Sequence of chain 1.B:
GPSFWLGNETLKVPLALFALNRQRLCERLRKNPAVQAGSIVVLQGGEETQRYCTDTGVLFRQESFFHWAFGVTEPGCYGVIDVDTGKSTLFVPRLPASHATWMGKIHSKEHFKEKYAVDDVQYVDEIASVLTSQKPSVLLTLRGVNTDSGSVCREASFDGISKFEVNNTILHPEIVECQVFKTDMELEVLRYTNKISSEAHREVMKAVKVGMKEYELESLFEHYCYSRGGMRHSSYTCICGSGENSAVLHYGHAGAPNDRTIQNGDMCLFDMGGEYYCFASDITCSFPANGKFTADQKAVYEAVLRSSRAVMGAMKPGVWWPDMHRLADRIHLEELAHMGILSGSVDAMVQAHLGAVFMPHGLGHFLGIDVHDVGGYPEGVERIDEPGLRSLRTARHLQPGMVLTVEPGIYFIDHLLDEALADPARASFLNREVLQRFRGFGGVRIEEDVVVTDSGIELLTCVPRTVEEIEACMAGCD

Sequence of chain 1.A:
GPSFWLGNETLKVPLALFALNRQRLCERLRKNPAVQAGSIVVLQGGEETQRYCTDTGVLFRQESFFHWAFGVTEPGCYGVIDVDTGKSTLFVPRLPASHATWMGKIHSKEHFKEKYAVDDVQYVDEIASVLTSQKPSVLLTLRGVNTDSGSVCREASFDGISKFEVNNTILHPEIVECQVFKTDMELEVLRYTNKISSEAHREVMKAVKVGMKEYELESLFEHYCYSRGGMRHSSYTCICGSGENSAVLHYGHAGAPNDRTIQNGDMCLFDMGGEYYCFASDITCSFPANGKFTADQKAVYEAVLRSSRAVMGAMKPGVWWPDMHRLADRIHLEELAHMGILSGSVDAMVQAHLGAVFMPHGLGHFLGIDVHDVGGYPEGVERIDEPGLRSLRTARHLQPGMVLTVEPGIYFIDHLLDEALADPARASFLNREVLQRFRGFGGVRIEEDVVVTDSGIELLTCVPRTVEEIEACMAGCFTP

The protein below binds the small molecule below.
Small molecule (SMILES): O=C(O)[C@@H]1CCCN1

Binding-site contacts:
Ligand atom O contacts residue LEU1 of chain 1.H at 4.1 Å.
Ligand atom CG contacts residue ARG450 of chain 1.A at 4.3 Å.
Ligand atom OXT contacts residue LEU1 of chain 1.H at 3.3 Å (h-bond).
Ligand atom C contacts residue HIS377 of chain 1.A at 3.9 Å.
Ligand atom OXT contacts residue TRP107 of chain 1.B at 3.6 Å.
Ligand atom CB contacts residue GLY367 of chain 1.A at 4.0 Å.
Ligand atom CA contacts residue GLU412 of chain 1.A at 3.2 Å.
Ligand atom CD contacts residue GLU412 of chain 1.A at 3.4 Å.
Ligand atom N contacts residue LEU1 of chain 1.H at 2.9 Å (h-bond).
Ligand atom O contacts residue HIS370 of chain 1.A at 4.1 Å.
Ligand atom N contacts residue MN1 of chain 1.C at 4.3 Å.
Ligand atom C contacts residue LEU1 of chain 1.H at 3.3 Å (hydrophobic).
Ligand atom C contacts residue ARG398 of chain 1.A at 3.5 Å.
Ligand atom CB contacts residue GLU412 of chain 1.A at 3.4 Å.
Ligand atom CA contacts residue HIS370 of chain 1.A at 4.5 Å.
Ligand atom CD contacts residue LEU254 of chain 1.A at 4.4 Å (hydrophobic).
Ligand atom C contacts residue HIS255 of chain 1.A at 4.0 Å.
Ligand atom CA contacts residue HIS255 of chain 1.A at 4.2 Å.
Ligand atom OXT contacts residue ARG398 of chain 1.A at 2.8 Å (salt-bridge).
Ligand atom CG contacts residue GLU412 of chain 1.A at 3.9 Å.
Ligand atom N contacts residue GLU412 of chain 1.A at 3.3 Å (salt-bridge).
Ligand atom O contacts residue HIS377 of chain 1.A at 4.2 Å.
Ligand atom CA contacts residue LEU1 of chain 1.H at 3.1 Å (hydrophobic).
Ligand atom C contacts residue TRP107 of chain 1.B at 4.2 Å (hydrophobic).
Ligand atom N contacts residue HIS255 of chain 1.A at 3.1 Å (h-bond).
Ligand atom CG contacts residue HIS366 of chain 1.A at 3.4 Å.
Ligand atom O contacts residue ARG398 of chain 1.A at 2.7 Å (salt-bridge).
Ligand atom C contacts residue HIS370 of chain 1.A at 4.4 Å.
Ligand atom CA contacts residue MN1 of chain 1.C at 4.2 Å.
Ligand atom OXT contacts residue HIS377 of chain 1.A at 3.5 Å.
Ligand atom CG contacts residue LEU254 of chain 1.A at 4.3 Å (hydrophobic).
Ligand atom CD contacts residue HIS255 of chain 1.A at 3.6 Å.
Ligand atom CD contacts residue LEU1 of chain 1.H at 3.7 Å (hydrophobic).
Ligand atom CB contacts residue HIS366 of chain 1.A at 3.2 Å.
Ligand atom OXT contacts residue HIS255 of chain 1.A at 3.2 Å (h-bond).
Ligand atom CG contacts residue HIS255 of chain 1.A at 4.4 Å.
Ligand atom CD contacts residue ARG450 of chain 1.A at 3.6 Å.
Ligand atom CG contacts residue TRP107 of chain 1.B at 4.2 Å (hydrophobic).